A protein and the small-molecule ligand that binds it are described below.
Small molecule (SMILES): CC(=O)N[C@H]1[C@H]([C@H](O)[C@H](O)CO)O[C@@](O)(C(=O)O)C[C@@H]1O

Sequence of chain 46.A:
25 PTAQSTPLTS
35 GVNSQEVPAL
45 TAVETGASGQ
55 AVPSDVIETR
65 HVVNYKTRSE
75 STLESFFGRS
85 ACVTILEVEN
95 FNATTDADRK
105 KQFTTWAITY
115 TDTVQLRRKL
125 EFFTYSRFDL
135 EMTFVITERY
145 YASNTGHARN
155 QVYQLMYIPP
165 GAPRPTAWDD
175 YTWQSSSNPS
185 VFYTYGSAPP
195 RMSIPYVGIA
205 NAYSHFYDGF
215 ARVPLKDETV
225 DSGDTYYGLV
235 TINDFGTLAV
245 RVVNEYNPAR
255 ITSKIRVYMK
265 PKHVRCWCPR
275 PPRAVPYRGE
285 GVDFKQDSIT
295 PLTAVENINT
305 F

Binding-site contacts:
Ligand atom O1A contacts residue ASN148 of chain 47.A at 4.3 Å.
Ligand atom C1 contacts residue PRO252 of chain 46.A at 4.0 Å (hydrophobic).
Ligand atom C9 contacts residue TYR145 of chain 47.A at 4.4 Å (hydrophobic).
Ligand atom C4 contacts residue TYR145 of chain 47.A at 3.6 Å (hydrophobic).
Ligand atom O10 contacts residue TYR250 of chain 46.A at 2.8 Å (h-bond).
Ligand atom O8 contacts residue ALA146 of chain 47.A at 3.3 Å.
Ligand atom C10 contacts residue TYR145 of chain 47.A at 3.6 Å (hydrophobic).
Ligand atom O4 contacts residue TYR145 of chain 47.A at 4.2 Å.
Ligand atom C1 contacts residue SER147 of chain 47.A at 3.6 Å.
Ligand atom O1B contacts residue SER147 of chain 47.A at 2.7 Å (h-bond).
Ligand atom O1A contacts residue ALA146 of chain 47.A at 3.2 Å.
Ligand atom O4 contacts residue ASN251 of chain 46.A at 4.1 Å.
Ligand atom C11 contacts residue TYR250 of chain 46.A at 3.7 Å (hydrophobic).
Ligand atom C10 contacts residue TYR250 of chain 46.A at 3.5 Å (hydrophobic).
Ligand atom O1B contacts residue ALA146 of chain 47.A at 4.3 Å.
Ligand atom C1 contacts residue ALA146 of chain 47.A at 4.0 Å (hydrophobic).
Ligand atom O1B contacts residue PRO252 of chain 46.A at 3.3 Å.
Ligand atom C7 contacts residue TYR145 of chain 47.A at 3.9 Å (hydrophobic).
Ligand atom C5 contacts residue TYR145 of chain 47.A at 3.3 Å (hydrophobic).
Ligand atom N5 contacts residue TYR250 of chain 46.A at 4.4 Å.
Ligand atom C11 contacts residue TYR145 of chain 47.A at 3.7 Å (hydrophobic).
Ligand atom N5 contacts residue TYR145 of chain 47.A at 2.6 Å (h-bond).
Ligand atom C6 contacts residue ALA146 of chain 47.A at 4.2 Å (hydrophobic).
Ligand atom C8 contacts residue ALA146 of chain 47.A at 4.5 Å (hydrophobic).
Ligand atom C4 contacts residue PRO252 of chain 46.A at 3.7 Å (hydrophobic).
Ligand atom C6 contacts residue TYR145 of chain 47.A at 3.4 Å (hydrophobic).
Ligand atom O4 contacts residue TYR250 of chain 46.A at 3.4 Å.
Ligand atom O4 contacts residue PRO252 of chain 46.A at 3.6 Å.
Ligand atom C11 contacts residue ARG143 of chain 47.A at 4.0 Å.
Ligand atom O1A contacts residue SER147 of chain 47.A at 3.1 Å (h-bond).
Ligand atom C3 contacts residue PRO252 of chain 46.A at 3.8 Å (hydrophobic).

Sequence of chain 47.A:
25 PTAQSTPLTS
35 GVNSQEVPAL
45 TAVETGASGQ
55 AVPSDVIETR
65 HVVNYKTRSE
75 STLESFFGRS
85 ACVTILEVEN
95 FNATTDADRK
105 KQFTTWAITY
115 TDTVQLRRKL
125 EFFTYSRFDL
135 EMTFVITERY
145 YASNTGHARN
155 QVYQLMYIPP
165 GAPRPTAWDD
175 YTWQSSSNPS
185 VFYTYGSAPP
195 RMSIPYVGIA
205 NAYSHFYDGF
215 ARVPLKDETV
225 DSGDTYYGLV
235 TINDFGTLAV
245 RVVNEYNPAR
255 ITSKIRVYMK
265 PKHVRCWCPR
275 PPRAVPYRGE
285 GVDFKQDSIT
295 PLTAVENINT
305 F